This small molecule binds to this protein.
Small molecule (SMILES): CC[C@H]1OC(=O)C[C@@H](O)[C@H](C)[C@@H](O[C@@H]2O[C@H](C)[C@@H](O[C@H]3C[C@@](C)(O)[C@@H](O)[C@H](C)O3)[C@H](N(C)C)[C@H]2O)[C@@H](CC=O)C[C@@H](C)C(=O)/C=C/C(C)=C/[C@@H]1CO[C@@H]1O[C@H](C)[C@@H](O)[C@@H](OC)[C@H]1OC

Binding-site contacts:
Ligand atom C20 contacts residue GLN270 of chain 1.F at 3.2 Å.
Ligand atom C6A contacts residue GLN271 of chain 1.F at 3.7 Å.
Ligand atom C3 contacts residue ARG277 of chain 1.F at 3.6 Å.
Ligand atom C4B contacts residue GLU213 of chain 1.F at 3.5 Å.
Ligand atom C7B contacts residue CYS212 of chain 1.F at 3.6 Å (hydrophobic).
Ligand atom O15 contacts residue GLU337 of chain 1.F at 3.7 Å.
Ligand atom O3C contacts residue ARG277 of chain 1.F at 3.7 Å.
Ligand atom O20 contacts residue GLN274 of chain 1.F at 3.9 Å.
Ligand atom C17 contacts residue ILE338 of chain 1.F at 3.6 Å (hydrophobic).
Ligand atom O9 contacts residue GLU273 of chain 1.F at 3.4 Å (salt-bridge).
Ligand atom C8C contacts residue ARG277 of chain 1.F at 3.6 Å.
Ligand atom C23 contacts residue ARG277 of chain 1.F at 3.8 Å.
Ligand atom O4B contacts residue ARG215 of chain 1.F at 3.5 Å (salt-bridge).
Ligand atom O20 contacts residue GLU273 of chain 1.F at 3.6 Å.
Ligand atom C6B contacts residue ARG215 of chain 1.F at 3.7 Å.
Ligand atom C2 contacts residue GLU337 of chain 1.F at 3.1 Å.
Ligand atom C18 contacts residue GLU337 of chain 1.F at 3.9 Å.
Ligand atom C1 contacts residue GLU337 of chain 1.F at 3.5 Å.
Ligand atom O4B contacts residue CYS212 of chain 1.F at 3.4 Å (h-bond).
Ligand atom C6A contacts residue GLN274 of chain 1.F at 3.4 Å.
Ligand atom C17 contacts residue GLU337 of chain 1.F at 3.7 Å.
Ligand atom C7B contacts residue GLU213 of chain 1.F at 3.5 Å.
Ligand atom C16 contacts residue GLU337 of chain 1.F at 3.3 Å.
Ligand atom O3B contacts residue CYS212 of chain 1.F at 2.7 Å (h-bond).
Ligand atom O3 contacts residue ARG277 of chain 1.F at 3.1 Å (salt-bridge).
Ligand atom O3 contacts residue ILE338 of chain 1.F at 2.9 Å (h-bond).
Ligand atom C5A contacts residue GLN274 of chain 1.F at 3.4 Å.
Ligand atom O2C contacts residue ARG277 of chain 1.F at 3.4 Å (salt-bridge).
Ligand atom C20 contacts residue GLU273 of chain 1.F at 3.6 Å.
Ligand atom O20 contacts residue ARG277 of chain 1.F at 3.0 Å (salt-bridge).
Ligand atom C3B contacts residue CYS212 of chain 1.F at 3.6 Å (hydrophobic).
Ligand atom O3 contacts residue GLN274 of chain 1.F at 3.5 Å.
Ligand atom O1 contacts residue ARG277 of chain 1.F at 2.9 Å (salt-bridge).
Ligand atom O20 contacts residue GLN270 of chain 1.F at 3.6 Å.
Ligand atom O4B contacts residue GLU213 of chain 1.F at 2.7 Å (salt-bridge).
Ligand atom C7B contacts residue GLN271 of chain 1.F at 3.6 Å.
Ligand atom O9 contacts residue ARG277 of chain 1.F at 3.3 Å (salt-bridge).
Ligand atom C6A contacts residue GLN270 of chain 1.F at 3.8 Å.
Ligand atom C18 contacts residue ILE338 of chain 1.F at 3.6 Å (hydrophobic).
Ligand atom C18 contacts residue PRO340 of chain 1.F at 3.7 Å (hydrophobic).

Sequence of chain 1.F:
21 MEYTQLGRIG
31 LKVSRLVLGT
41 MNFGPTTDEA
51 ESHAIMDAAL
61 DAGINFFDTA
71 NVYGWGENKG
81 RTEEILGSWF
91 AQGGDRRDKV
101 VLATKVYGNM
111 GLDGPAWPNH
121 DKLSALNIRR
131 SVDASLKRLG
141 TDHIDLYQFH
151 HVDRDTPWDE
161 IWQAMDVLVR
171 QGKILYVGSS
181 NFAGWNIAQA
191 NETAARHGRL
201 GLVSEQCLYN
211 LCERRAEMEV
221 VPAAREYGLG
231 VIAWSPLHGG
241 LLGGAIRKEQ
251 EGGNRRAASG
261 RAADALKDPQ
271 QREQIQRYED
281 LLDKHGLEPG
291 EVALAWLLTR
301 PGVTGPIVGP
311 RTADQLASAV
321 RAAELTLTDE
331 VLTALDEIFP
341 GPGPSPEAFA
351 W